A protein and the small-molecule ligand that binds it are described below.
Small molecule (SMILES): CC(=O)N[C@@H]1[C@@H](O)[C@H](O)[C@@H](CO)O[C@H]1O

Sequence of chain 1.A:
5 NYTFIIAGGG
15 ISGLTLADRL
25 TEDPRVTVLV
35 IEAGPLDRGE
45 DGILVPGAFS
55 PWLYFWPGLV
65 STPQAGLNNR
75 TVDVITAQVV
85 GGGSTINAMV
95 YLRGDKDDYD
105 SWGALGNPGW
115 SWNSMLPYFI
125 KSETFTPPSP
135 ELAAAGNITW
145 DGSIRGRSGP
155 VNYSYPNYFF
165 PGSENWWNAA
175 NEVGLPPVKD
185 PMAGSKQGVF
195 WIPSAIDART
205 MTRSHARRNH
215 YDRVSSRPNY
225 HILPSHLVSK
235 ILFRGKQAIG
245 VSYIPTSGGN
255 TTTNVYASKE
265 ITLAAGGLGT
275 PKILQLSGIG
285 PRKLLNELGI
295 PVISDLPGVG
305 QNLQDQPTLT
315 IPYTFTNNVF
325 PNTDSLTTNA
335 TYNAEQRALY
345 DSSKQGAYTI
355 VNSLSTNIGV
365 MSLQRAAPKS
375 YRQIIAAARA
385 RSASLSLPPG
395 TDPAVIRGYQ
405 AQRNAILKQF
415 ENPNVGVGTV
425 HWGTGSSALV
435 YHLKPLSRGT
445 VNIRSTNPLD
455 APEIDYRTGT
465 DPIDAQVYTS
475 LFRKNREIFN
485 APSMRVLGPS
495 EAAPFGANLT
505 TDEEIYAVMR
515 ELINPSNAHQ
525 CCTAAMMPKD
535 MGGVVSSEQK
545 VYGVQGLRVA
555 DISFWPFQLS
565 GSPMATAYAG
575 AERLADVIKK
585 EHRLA

Binding-site contacts:
Ligand atom C2 contacts residue ASN73 of chain 1.A at 2.5 Å.
Ligand atom O7 contacts residue ASN73 of chain 1.A at 3.7 Å.
Ligand atom C1 contacts residue ASN73 of chain 1.A at 1.4 Å.
Ligand atom C7 contacts residue ASN73 of chain 1.A at 3.5 Å.
Ligand atom N2 contacts residue ASN73 of chain 1.A at 2.9 Å (h-bond).
Ligand atom C8 contacts residue ASN72 of chain 1.A at 3.7 Å.
Ligand atom C3 contacts residue ASN73 of chain 1.A at 3.8 Å.
Ligand atom C5 contacts residue ASN73 of chain 1.A at 3.7 Å.
Ligand atom O5 contacts residue ASN73 of chain 1.A at 2.4 Å (h-bond).
Ligand atom C4 contacts residue ASN73 of chain 1.A at 4.2 Å.